Sequence of chain 1.L:
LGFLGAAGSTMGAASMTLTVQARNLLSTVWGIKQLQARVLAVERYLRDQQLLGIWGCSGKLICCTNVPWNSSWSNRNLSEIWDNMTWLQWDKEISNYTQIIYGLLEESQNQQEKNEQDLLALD

Binding-site contacts:
Ligand atom C2 contacts residue ASN126 of chain 1.L at 2.4 Å.
Ligand atom N2 contacts residue ASN126 of chain 1.L at 2.8 Å (h-bond).
Ligand atom C7 contacts residue ASN126 of chain 1.L at 3.7 Å.
Ligand atom C3 contacts residue ASN126 of chain 1.L at 3.8 Å.
Ligand atom C7 contacts residue GLU123 of chain 1.L at 3.7 Å.
Ligand atom O7 contacts residue LYS122 of chain 1.L at 2.6 Å (salt-bridge).
Ligand atom C8 contacts residue ASN126 of chain 1.L at 4.3 Å.
Ligand atom O5 contacts residue ASN126 of chain 1.L at 2.4 Å (h-bond).
Ligand atom C1 contacts residue ASN126 of chain 1.L at 1.4 Å.
Ligand atom C8 contacts residue LYS122 of chain 1.L at 4.3 Å.
Ligand atom O7 contacts residue GLU123 of chain 1.L at 3.1 Å (salt-bridge).
Ligand atom C4 contacts residue ASN126 of chain 1.L at 4.2 Å.
Ligand atom C5 contacts residue ASN126 of chain 1.L at 3.7 Å.
Ligand atom C8 contacts residue GLU123 of chain 1.L at 3.7 Å.
Ligand atom O7 contacts residue ILE124 of chain 1.L at 4.4 Å.
Ligand atom C7 contacts residue SER125 of chain 1.L at 4.4 Å.
Ligand atom C7 contacts residue LYS122 of chain 1.L at 3.6 Å.
Ligand atom O7 contacts residue ASN126 of chain 1.L at 4.2 Å.
Ligand atom O7 contacts residue SER125 of chain 1.L at 3.5 Å.

A protein and the small-molecule ligand that binds it are described below.
Small molecule (SMILES): CC(=O)N[C@@H]1[C@@H](O)[C@H](O)[C@@H](CO)O[C@H]1O